This small molecule binds to this protein.
Small molecule (SMILES): Nc1ccn([C@H]2C[C@@H](O[P](=O)(O)OC[C@H]3O[C@@H](n4cnc5c(=O)[nH]c(N)nc54)C[C@@H]3O)[C@H](CO)O2)c(=O)n1

Binding-site contacts:
Ligand atom N2G contacts residue PHE120 of chain 1.D at 3.8 Å.
Ligand atom CC6 contacts residue ARG85 of chain 1.C at 3.6 Å.
Ligand atom C6G contacts residue ASN44 of chain 1.C at 3.7 Å.
Ligand atom CC5 contacts residue ARG85 of chain 1.C at 3.9 Å.
Ligand atom O6G contacts residue THR45 of chain 1.C at 2.7 Å (h-bond).
Ligand atom N4C contacts residue GLU86 of chain 1.C at 2.9 Å (salt-bridge).
Ligand atom C2X contacts residue ARG85 of chain 1.C at 4.1 Å.
Ligand atom O6G contacts residue ASN44 of chain 1.C at 3.2 Å.
Ligand atom C6G contacts residue PO41 of chain 1.I at 3.7 Å.
Ligand atom C2D contacts residue ASP121 of chain 1.D at 3.5 Å.
Ligand atom C5G contacts residue VAL43 of chain 1.C at 4.0 Å (hydrophobic).
Ligand atom C6G contacts residue HIS12 of chain 1.C at 4.1 Å.
Ligand atom C2G contacts residue PO41 of chain 1.I at 3.3 Å.
Ligand atom N7G contacts residue THR45 of chain 1.C at 2.6 Å (h-bond).
Ligand atom N9G contacts residue VAL43 of chain 1.C at 3.9 Å.
Ligand atom N3G contacts residue PHE120 of chain 1.D at 4.1 Å.
Ligand atom O6G contacts residue HIS12 of chain 1.C at 3.2 Å (h-bond).
Ligand atom C6G contacts residue PHE120 of chain 1.D at 3.8 Å (hydrophobic).
Ligand atom C3X contacts residue ARG85 of chain 1.C at 4.1 Å.
Ligand atom O4D contacts residue VAL43 of chain 1.C at 3.7 Å.
Ligand atom C8G contacts residue THR45 of chain 1.C at 3.5 Å.
Ligand atom C2D contacts residue ALA122 of chain 1.D at 4.0 Å (hydrophobic).
Ligand atom C6G contacts residue THR45 of chain 1.C at 3.6 Å.
Ligand atom O6G contacts residue PO41 of chain 1.I at 3.8 Å.
Ligand atom N7G contacts residue VAL43 of chain 1.C at 3.8 Å.
Ligand atom O6G contacts residue PHE120 of chain 1.D at 3.8 Å.
Ligand atom N2G contacts residue PO41 of chain 1.I at 2.9 Å (h-bond).
Ligand atom C5G contacts residue THR45 of chain 1.C at 3.7 Å.
Ligand atom N7G contacts residue PHE120 of chain 1.D at 3.9 Å.
Ligand atom C8G contacts residue VAL43 of chain 1.C at 3.6 Å (hydrophobic).
Ligand atom O5B contacts residue ARG85 of chain 1.C at 3.5 Å.
Ligand atom N1G contacts residue PHE120 of chain 1.D at 3.6 Å.
Ligand atom N1G contacts residue VAL43 of chain 1.C at 4.0 Å.
Ligand atom CC5 contacts residue GLU86 of chain 1.C at 4.0 Å.
Ligand atom N1G contacts residue PO41 of chain 1.I at 2.7 Å (h-bond).
Ligand atom O2P contacts residue ARG85 of chain 1.C at 3.5 Å (salt-bridge).
Ligand atom C2G contacts residue PHE120 of chain 1.D at 3.6 Å (hydrophobic).
Ligand atom CC4 contacts residue GLU86 of chain 1.C at 3.9 Å.
Ligand atom C5G contacts residue PHE120 of chain 1.D at 3.8 Å (hydrophobic).
Ligand atom C6G contacts residue VAL43 of chain 1.C at 4.0 Å (hydrophobic).

Sequence of chain 1.D:
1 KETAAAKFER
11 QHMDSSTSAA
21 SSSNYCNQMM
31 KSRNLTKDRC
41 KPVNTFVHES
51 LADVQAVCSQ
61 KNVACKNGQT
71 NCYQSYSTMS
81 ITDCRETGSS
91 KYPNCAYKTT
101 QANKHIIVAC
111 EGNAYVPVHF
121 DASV

Sequence of chain 1.C:
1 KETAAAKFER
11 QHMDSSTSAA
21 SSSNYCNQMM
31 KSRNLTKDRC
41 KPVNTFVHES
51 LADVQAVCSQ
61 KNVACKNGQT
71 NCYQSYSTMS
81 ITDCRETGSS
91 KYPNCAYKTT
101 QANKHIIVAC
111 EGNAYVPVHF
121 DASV